Binding-site contacts:
Ligand atom O2G contacts residue CYS67 of chain 1.HB at 3.3 Å.
Ligand atom C3' contacts residue TYR118 of chain 1.HB at 3.4 Å (hydrophobic).
Ligand atom N7 contacts residue ARG139 of chain 1.HB at 2.7 Å (salt-bridge).
Ligand atom O6 contacts residue ASP166 of chain 1.HB at 2.9 Å (salt-bridge).
Ligand atom C2' contacts residue TYR118 of chain 1.HB at 3.3 Å (hydrophobic).
Ligand atom N2 contacts residue PHE117 of chain 1.HB at 3.3 Å.
Ligand atom C6 contacts residue PHE169 of chain 1.HB at 3.5 Å (hydrophobic).
Ligand atom O6 contacts residue PHE169 of chain 1.HB at 3.3 Å.
Ligand atom O3A contacts residue ILE66 of chain 1.HB at 2.9 Å (h-bond).
Ligand atom O3A contacts residue MG1 of chain 1.TF at 3.3 Å.
Ligand atom O2G contacts residue LYS70 of chain 1.HB at 3.5 Å (salt-bridge).
Ligand atom O2G contacts residue GLY69 of chain 1.HB at 3.2 Å (h-bond).
Ligand atom O6 contacts residue ARG139 of chain 1.HB at 3.3 Å (salt-bridge).
Ligand atom O2G contacts residue SER68 of chain 1.HB at 2.6 Å (h-bond).
Ligand atom PG contacts residue MG1 of chain 1.TF at 2.9 Å.
Ligand atom O2A contacts residue ARG161 of chain 1.HB at 3.3 Å (salt-bridge).
Ligand atom N1 contacts residue GLN132 of chain 1.HB at 3.1 Å (h-bond).
Ligand atom O1B contacts residue LYS221 of chain 1.HB at 3.3 Å.
Ligand atom PA contacts residue GLU88 of chain 1.HB at 3.2 Å.
Ligand atom N7 contacts residue GLU88 of chain 1.HB at 3.4 Å (salt-bridge).
Ligand atom O1G contacts residue LYS70 of chain 1.HB at 3.4 Å.
Ligand atom C1' contacts residue TYR118 of chain 1.HB at 3.5 Å (hydrophobic).
Ligand atom C5 contacts residue ARG139 of chain 1.HB at 3.5 Å.
Ligand atom O2A contacts residue ILE66 of chain 1.HB at 2.9 Å (h-bond).
Ligand atom O5' contacts residue GLU88 of chain 1.HB at 3.5 Å (salt-bridge).
Ligand atom O1G contacts residue MG1 of chain 1.TF at 2.1 Å.
Ligand atom O2B contacts residue MG1 of chain 1.TF at 2.1 Å.
Ligand atom PA contacts residue MG1 of chain 1.TF at 3.2 Å.
Ligand atom O3G contacts residue ASN71 of chain 1.HB at 3.3 Å (h-bond).
Ligand atom C8 contacts residue GLU88 of chain 1.HB at 3.2 Å.
Ligand atom O1A contacts residue MG1 of chain 1.TF at 2.2 Å.
Ligand atom O3G contacts residue MG1 of chain 1.TF at 3.1 Å.
Ligand atom O2A contacts residue LYS70 of chain 1.HB at 3.4 Å.
Ligand atom PB contacts residue MG1 of chain 1.TF at 3.0 Å.
Ligand atom O6 contacts residue GLN132 of chain 1.HB at 3.2 Å (h-bond).
Ligand atom O3' contacts residue TYR118 of chain 1.HB at 2.4 Å (h-bond).
Ligand atom PA contacts residue ILE66 of chain 1.HB at 3.4 Å.
Ligand atom O3B contacts residue MG1 of chain 1.TF at 3.2 Å.
Ligand atom O1A contacts residue GLU88 of chain 1.HB at 2.9 Å (salt-bridge).
Ligand atom O2A contacts residue GLU88 of chain 1.HB at 3.1 Å (salt-bridge).

The protein below binds the small molecule below.
Small molecule (SMILES): Nc1nc2c(ncn2[C@H]2C[C@H](O)[C@@H](CO[P](=O)(O)O[P](=O)(O)OP(=O)(O)O)O2)c(=O)[nH]1

Sequence of chain 1.HB:
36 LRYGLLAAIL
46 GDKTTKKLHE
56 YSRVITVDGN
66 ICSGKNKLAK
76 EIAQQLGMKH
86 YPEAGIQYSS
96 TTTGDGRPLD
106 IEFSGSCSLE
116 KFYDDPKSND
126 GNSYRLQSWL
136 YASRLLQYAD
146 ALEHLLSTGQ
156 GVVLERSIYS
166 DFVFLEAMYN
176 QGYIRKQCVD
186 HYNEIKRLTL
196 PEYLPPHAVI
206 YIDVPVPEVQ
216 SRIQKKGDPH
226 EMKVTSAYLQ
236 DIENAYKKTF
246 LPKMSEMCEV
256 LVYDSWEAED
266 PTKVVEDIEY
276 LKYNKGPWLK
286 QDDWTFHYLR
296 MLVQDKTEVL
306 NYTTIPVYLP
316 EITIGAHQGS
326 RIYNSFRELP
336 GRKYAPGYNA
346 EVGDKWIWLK